Binding-site contacts:
Ligand atom C5 contacts residue SER265 of chain 1.A at 4.5 Å.
Ligand atom C4 contacts residue GLN244 of chain 1.A at 4.2 Å.
Ligand atom C3 contacts residue ASN268 of chain 1.A at 3.8 Å.
Ligand atom C3 contacts residue GLN244 of chain 1.A at 3.5 Å.
Ligand atom O5 contacts residue ASN268 of chain 1.A at 2.4 Å (h-bond).
Ligand atom O7 contacts residue ASN268 of chain 1.A at 3.8 Å.
Ligand atom C2 contacts residue ASN268 of chain 1.A at 2.4 Å.
Ligand atom C8 contacts residue ASN268 of chain 1.A at 3.3 Å.
Ligand atom C2 contacts residue THR243 of chain 1.A at 4.0 Å.
Ligand atom C8 contacts residue THR243 of chain 1.A at 3.7 Å.
Ligand atom C1 contacts residue SER265 of chain 1.A at 4.4 Å.
Ligand atom O5 contacts residue SER265 of chain 1.A at 4.2 Å.
Ligand atom N2 contacts residue THR243 of chain 1.A at 3.1 Å (h-bond).
Ligand atom C5 contacts residue ASN268 of chain 1.A at 3.8 Å.
Ligand atom C7 contacts residue ASN268 of chain 1.A at 3.6 Å.
Ligand atom O4 contacts residue GLN244 of chain 1.A at 3.2 Å (h-bond).
Ligand atom C7 contacts residue THR243 of chain 1.A at 3.9 Å.
Ligand atom N2 contacts residue ASN268 of chain 1.A at 2.9 Å (h-bond).
Ligand atom N2 contacts residue GLN244 of chain 1.A at 4.3 Å.
Ligand atom C1 contacts residue ASN268 of chain 1.A at 1.5 Å.
Ligand atom O3 contacts residue GLN244 of chain 1.A at 3.2 Å.
Ligand atom C3 contacts residue THR243 of chain 1.A at 4.0 Å.
Ligand atom C1 contacts residue THR243 of chain 1.A at 3.9 Å.
Ligand atom C4 contacts residue ASN268 of chain 1.A at 4.3 Å.

The small molecule below binds the protein below.
Small molecule (SMILES): CC(=O)N[C@@H]1[C@@H](O)[C@H](O)[C@@H](CO)O[C@H]1O

Sequence of chain 1.A:
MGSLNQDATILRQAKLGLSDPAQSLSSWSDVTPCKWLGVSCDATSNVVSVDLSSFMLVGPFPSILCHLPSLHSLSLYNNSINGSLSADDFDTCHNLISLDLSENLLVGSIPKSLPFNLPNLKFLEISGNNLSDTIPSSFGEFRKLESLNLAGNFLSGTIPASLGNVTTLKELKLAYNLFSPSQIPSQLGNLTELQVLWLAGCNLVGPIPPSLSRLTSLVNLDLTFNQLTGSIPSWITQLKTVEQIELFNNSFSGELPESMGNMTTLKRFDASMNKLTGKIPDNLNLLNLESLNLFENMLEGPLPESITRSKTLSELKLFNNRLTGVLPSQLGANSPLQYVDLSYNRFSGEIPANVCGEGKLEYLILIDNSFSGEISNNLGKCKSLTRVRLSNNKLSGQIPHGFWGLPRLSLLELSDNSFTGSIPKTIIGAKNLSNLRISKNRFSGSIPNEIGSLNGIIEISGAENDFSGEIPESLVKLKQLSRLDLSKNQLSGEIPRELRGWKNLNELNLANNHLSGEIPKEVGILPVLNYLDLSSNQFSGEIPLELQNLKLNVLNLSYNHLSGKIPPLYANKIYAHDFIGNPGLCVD